Sequence of chain 2.A:
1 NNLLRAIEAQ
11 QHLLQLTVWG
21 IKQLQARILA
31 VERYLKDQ

Binding-site contacts:
Ligand atom N contacts residue O0B1 of chain 1.D at 1.5 Å.
Ligand atom ND2 contacts residue ARG14 of chain 1.B at 3.5 Å (salt-bridge).
Ligand atom N contacts residue O0B1 of chain 1.D at 3.4 Å (h-bond).
Ligand atom CD2 contacts residue ARG5 of chain 2.A at 3.4 Å.
Ligand atom CB contacts residue GLU15 of chain 1.B at 3.5 Å.
Ligand atom ND2 contacts residue ASP13 of chain 1.B at 3.4 Å (salt-bridge).
Ligand atom C contacts residue O0B1 of chain 1.D at 3.0 Å.
Ligand atom CD contacts residue ASN2 of chain 2.A at 3.1 Å.
Ligand atom CG2 contacts residue GLN11 of chain 1.A at 3.5 Å.
Ligand atom N contacts residue ASP13 of chain 1.B at 3.0 Å (salt-bridge).
Ligand atom CD1 contacts residue ALA6 of chain 2.A at 3.4 Å (hydrophobic).
Ligand atom CZ contacts residue HIS12 of chain 2.A at 3.3 Å.
Ligand atom C contacts residue ASN2 of chain 2.A at 3.3 Å.
Ligand atom O contacts residue ASN2 of chain 2.A at 2.9 Å (h-bond).
Ligand atom CB contacts residue ASN2 of chain 2.A at 3.3 Å.
Ligand atom CE2 contacts residue HIS12 of chain 2.A at 3.5 Å.
Ligand atom CG contacts residue ASP13 of chain 1.B at 3.2 Å.
Ligand atom OD1 contacts residue ASP13 of chain 1.B at 3.5 Å (salt-bridge).
Ligand atom OD1 contacts residue ARG14 of chain 1.B at 3.2 Å (salt-bridge).
Ligand atom CA contacts residue O0B1 of chain 1.D at 2.6 Å.
Ligand atom N contacts residue ARG14 of chain 1.B at 3.0 Å (salt-bridge).
Ligand atom N contacts residue GLU15 of chain 1.B at 2.9 Å (salt-bridge).
Ligand atom N contacts residue O0B1 of chain 1.D at 2.9 Å (h-bond).
Ligand atom OH contacts residue HIS12 of chain 2.A at 3.3 Å.
Ligand atom CD2 contacts residue GLU15 of chain 1.B at 3.2 Å.
Ligand atom CD1 contacts residue GLN11 of chain 1.A at 3.4 Å.
Ligand atom N contacts residue GLU15 of chain 1.B at 3.2 Å (salt-bridge).
Ligand atom CG2 contacts residue GLN15 of chain 1.A at 3.2 Å.
Ligand atom CD1 contacts residue LEU13 of chain 2.A at 3.4 Å (hydrophobic).
Ligand atom CG contacts residue ARG14 of chain 1.B at 3.3 Å.
Ligand atom OG1 contacts residue O0B1 of chain 1.D at 2.7 Å (h-bond).
Ligand atom NE2 contacts residue GLN15 of chain 1.A at 3.1 Å (h-bond).
Ligand atom OE2 contacts residue ASN2 of chain 2.A at 2.9 Å (h-bond).
Ligand atom CB contacts residue O0B1 of chain 1.D at 3.2 Å.
Ligand atom CD1 contacts residue ARG5 of chain 2.A at 3.5 Å.
Ligand atom CB contacts residue ARG14 of chain 1.B at 3.5 Å.
Ligand atom CG contacts residue ASN2 of chain 2.A at 3.1 Å.
Ligand atom CD1 contacts residue GLN10 of chain 2.A at 3.5 Å.
Ligand atom CE1 contacts residue GLN15 of chain 1.A at 3.2 Å.
Ligand atom O contacts residue O0B1 of chain 1.D at 3.4 Å (h-bond).

Sequence of chain 1.A:
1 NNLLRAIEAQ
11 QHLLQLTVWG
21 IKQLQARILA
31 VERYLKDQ

This small molecule binds to this protein.
Small molecule (SMILES): CC[C@H](C)[C@H](NC(=O)[C@H](CC(C)C)NC(=O)[C@H](CO)NC(=O)[C@H](CC1=CNCN1)NC(=O)[C@@H](NC(=O)[C@H](CC(C)C)NC(=O)[C@H](CO)NC(=O)[C@@H](NC(=O)[C@H](Cc1ccc(O)cc1)NC(=O)[C@H](CC(N)=O)NC(=O)[C@@H]([NH3+])CC(N)=O)[C@@H](C)O)[C@@H](C)CC)C(=O)N[C@@H](CCC(=O)O)C(=O)N[C@H](C=O)CCC(=O)O

Sequence of chain 1.B:
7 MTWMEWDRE